Binding-site contacts:
Ligand atom C1 contacts residue THR158 of chain 1.E at 4.2 Å.
Ligand atom C5 contacts residue ASN149 of chain 1.E at 3.7 Å.
Ligand atom O7 contacts residue ASN149 of chain 1.E at 3.8 Å.
Ligand atom N2 contacts residue ARG90 of chain 1.E at 3.9 Å.
Ligand atom O7 contacts residue TYR107 of chain 1.G at 3.8 Å.
Ligand atom C1 contacts residue ASN149 of chain 1.E at 1.4 Å.
Ligand atom N2 contacts residue ASN149 of chain 1.E at 2.9 Å (h-bond).
Ligand atom C7 contacts residue ASN149 of chain 1.E at 3.5 Å.
Ligand atom C8 contacts residue ASN149 of chain 1.E at 3.9 Å.
Ligand atom O5 contacts residue THR158 of chain 1.E at 3.6 Å.
Ligand atom C7 contacts residue ARG90 of chain 1.E at 4.2 Å.
Ligand atom C2 contacts residue ASN149 of chain 1.E at 2.5 Å.
Ligand atom O5 contacts residue ASN149 of chain 1.E at 2.4 Å (h-bond).
Ligand atom C7 contacts residue TYR107 of chain 1.G at 4.3 Å (hydrophobic).
Ligand atom C8 contacts residue ARG90 of chain 1.E at 3.4 Å.
Ligand atom C3 contacts residue ASN149 of chain 1.E at 3.8 Å.
Ligand atom O6 contacts residue THR158 of chain 1.E at 4.3 Å.
Ligand atom C8 contacts residue TYR107 of chain 1.G at 3.7 Å (hydrophobic).
Ligand atom C4 contacts residue ASN149 of chain 1.E at 4.3 Å.

Sequence of chain 1.G:
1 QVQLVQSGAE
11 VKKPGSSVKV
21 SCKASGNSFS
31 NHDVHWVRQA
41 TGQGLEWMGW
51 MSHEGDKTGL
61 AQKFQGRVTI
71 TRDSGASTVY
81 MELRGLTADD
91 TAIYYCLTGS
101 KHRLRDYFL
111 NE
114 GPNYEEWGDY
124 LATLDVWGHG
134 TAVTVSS

Sequence of chain 1.E:
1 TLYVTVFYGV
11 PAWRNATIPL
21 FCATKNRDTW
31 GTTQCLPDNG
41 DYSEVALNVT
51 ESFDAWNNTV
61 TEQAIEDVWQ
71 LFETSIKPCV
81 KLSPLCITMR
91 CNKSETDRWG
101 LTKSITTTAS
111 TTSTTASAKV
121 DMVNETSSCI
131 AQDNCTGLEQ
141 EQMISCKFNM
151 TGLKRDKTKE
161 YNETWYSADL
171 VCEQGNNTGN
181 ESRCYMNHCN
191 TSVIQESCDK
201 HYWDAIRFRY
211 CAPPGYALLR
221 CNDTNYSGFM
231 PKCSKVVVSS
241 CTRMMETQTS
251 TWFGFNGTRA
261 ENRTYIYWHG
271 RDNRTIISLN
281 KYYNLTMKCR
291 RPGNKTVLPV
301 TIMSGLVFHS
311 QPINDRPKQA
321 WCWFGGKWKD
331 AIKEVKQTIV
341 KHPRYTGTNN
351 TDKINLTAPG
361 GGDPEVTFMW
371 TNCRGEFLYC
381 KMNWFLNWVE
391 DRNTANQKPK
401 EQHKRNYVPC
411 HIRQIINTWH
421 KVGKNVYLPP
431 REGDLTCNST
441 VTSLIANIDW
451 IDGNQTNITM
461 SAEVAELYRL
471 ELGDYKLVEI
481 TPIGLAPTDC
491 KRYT

This small molecule binds to this protein.
Small molecule (SMILES): CC(=O)N[C@H]1[C@H](O[C@H]2[C@H](O)[C@@H](NC(C)=O)CO[C@@H]2CO)O[C@H](CO)[C@@H](O[C@@H]2O[C@H](CO[C@H]3O[C@H](CO)[C@@H](O)[C@H](O)[C@@H]3O)[C@@H](O)[C@H](O[C@H]3O[C@H](CO)[C@@H](O)[C@H](O)[C@@H]3O)[C@@H]2O)[C@@H]1O